Binding-site contacts:
Ligand atom C6 contacts residue VAL42 of chain 1.E at 3.9 Å (hydrophobic).
Ligand atom C1 contacts residue ASN113 of chain 1.E at 4.1 Å.
Ligand atom C1 contacts residue ASN125 of chain 1.E at 1.4 Å.
Ligand atom N2 contacts residue ASN125 of chain 1.E at 2.9 Å (h-bond).
Ligand atom C5 contacts residue ASN125 of chain 1.E at 3.7 Å.
Ligand atom O5 contacts residue VAL42 of chain 1.E at 4.3 Å.
Ligand atom C6 contacts residue GLU40 of chain 1.E at 4.0 Å.
Ligand atom O6 contacts residue VAL42 of chain 1.E at 3.4 Å.
Ligand atom C5 contacts residue VAL42 of chain 1.E at 3.9 Å (hydrophobic).
Ligand atom C3 contacts residue ASN125 of chain 1.E at 3.8 Å.
Ligand atom C6 contacts residue ASN113 of chain 1.E at 3.9 Å.
Ligand atom C8 contacts residue ASN125 of chain 1.E at 4.5 Å.
Ligand atom C5 contacts residue ASN113 of chain 1.E at 4.4 Å.
Ligand atom O5 contacts residue ASN125 of chain 1.E at 2.4 Å (h-bond).
Ligand atom C7 contacts residue ASN125 of chain 1.E at 3.3 Å.
Ligand atom O6 contacts residue GLU40 of chain 1.E at 3.9 Å.
Ligand atom O7 contacts residue ASN125 of chain 1.E at 3.3 Å (h-bond).
Ligand atom O5 contacts residue ASN113 of chain 1.E at 3.3 Å.
Ligand atom C1 contacts residue VAL42 of chain 1.E at 4.1 Å (hydrophobic).
Ligand atom C2 contacts residue ASN125 of chain 1.E at 2.5 Å.
Ligand atom C4 contacts residue ASN125 of chain 1.E at 4.3 Å.

Sequence of chain 1.E:
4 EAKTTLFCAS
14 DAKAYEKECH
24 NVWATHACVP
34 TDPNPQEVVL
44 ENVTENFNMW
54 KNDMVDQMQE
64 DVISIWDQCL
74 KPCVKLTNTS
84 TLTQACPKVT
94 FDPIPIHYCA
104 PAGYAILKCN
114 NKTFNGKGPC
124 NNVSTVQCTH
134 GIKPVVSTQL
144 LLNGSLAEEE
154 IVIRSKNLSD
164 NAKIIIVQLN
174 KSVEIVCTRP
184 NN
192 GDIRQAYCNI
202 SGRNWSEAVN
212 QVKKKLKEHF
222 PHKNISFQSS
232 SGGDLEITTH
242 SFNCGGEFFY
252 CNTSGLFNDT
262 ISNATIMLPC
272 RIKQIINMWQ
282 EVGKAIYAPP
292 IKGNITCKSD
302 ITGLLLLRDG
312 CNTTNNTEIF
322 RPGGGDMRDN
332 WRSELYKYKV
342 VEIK

A protein and the small-molecule ligand that binds it are described below.
Small molecule (SMILES): CC(=O)N[C@@H]1[C@@H](O)[C@H](O)[C@@H](CO)O[C@H]1O